Binding-site contacts:
Ligand atom N3A contacts residue ALA24 of chain 3.C at 3.8 Å.
Ligand atom C6B contacts residue TYR128 of chain 3.A at 3.3 Å (hydrophobic).
Ligand atom C5B contacts residue MET224 of chain 3.A at 3.8 Å (hydrophobic).
Ligand atom C3B contacts residue VAL188 of chain 3.A at 3.8 Å (hydrophobic).
Ligand atom C2A contacts residue PHE186 of chain 3.A at 3.3 Å (hydrophobic).
Ligand atom C4B contacts residue PHE186 of chain 3.A at 3.6 Å (hydrophobic).
Ligand atom C2A contacts residue TYR152 of chain 3.A at 3.6 Å (hydrophobic).
Ligand atom C1C contacts residue TYR128 of chain 3.A at 3.7 Å (hydrophobic).
Ligand atom C3B contacts residue TYR152 of chain 3.A at 3.7 Å (hydrophobic).
Ligand atom O1A contacts residue PHE186 of chain 3.A at 3.0 Å.
Ligand atom C4 contacts residue LEU106 of chain 3.A at 3.9 Å (hydrophobic).
Ligand atom C3 contacts residue ASN219 of chain 3.A at 4.0 Å.
Ligand atom C2C contacts residue TYR197 of chain 3.A at 3.7 Å (hydrophobic).
Ligand atom N3A contacts residue PRO174 of chain 3.A at 3.7 Å.
Ligand atom C1C contacts residue LEU106 of chain 3.A at 3.8 Å (hydrophobic).
Ligand atom C4C contacts residue VAL191 of chain 3.A at 3.0 Å (hydrophobic).
Ligand atom C5A contacts residue VAL176 of chain 3.A at 3.6 Å (hydrophobic).
Ligand atom C31 contacts residue ASN219 of chain 3.A at 3.3 Å.
Ligand atom N3A contacts residue TYR152 of chain 3.A at 3.5 Å.
Ligand atom O1B contacts residue TYR128 of chain 3.A at 3.4 Å (h-bond).
Ligand atom C1B contacts residue ILE104 of chain 3.A at 4.0 Å (hydrophobic).
Ligand atom C2B contacts residue VAL188 of chain 3.A at 3.5 Å (hydrophobic).
Ligand atom C1B contacts residue VAL188 of chain 3.A at 3.8 Å (hydrophobic).
Ligand atom C5 contacts residue LEU106 of chain 3.A at 3.8 Å (hydrophobic).
Ligand atom C5C contacts residue VAL191 of chain 3.A at 3.8 Å (hydrophobic).
Ligand atom C5B contacts residue PHE186 of chain 3.A at 3.9 Å (hydrophobic).
Ligand atom C3C contacts residue TYR128 of chain 3.A at 3.4 Å (hydrophobic).
Ligand atom O1B contacts residue ILE104 of chain 3.A at 3.9 Å.
Ligand atom N2 contacts residue LEU106 of chain 3.A at 3.8 Å.
Ligand atom C4B contacts residue TYR152 of chain 3.A at 3.8 Å (hydrophobic).
Ligand atom O1 contacts residue MET221 of chain 3.A at 3.9 Å.
Ligand atom C1B contacts residue TYR128 of chain 3.A at 3.6 Å (hydrophobic).
Ligand atom C6B contacts residue ILE104 of chain 3.A at 3.6 Å (hydrophobic).
Ligand atom C4 contacts residue TYR197 of chain 3.A at 3.8 Å (hydrophobic).
Ligand atom N2 contacts residue ASN219 of chain 3.A at 3.8 Å.
Ligand atom C5A contacts residue PHE186 of chain 3.A at 3.5 Å (hydrophobic).
Ligand atom N3A contacts residue PHE186 of chain 3.A at 4.0 Å.
Ligand atom O1 contacts residue LEU106 of chain 3.A at 3.7 Å.
Ligand atom C4C contacts residue VAL188 of chain 3.A at 3.7 Å (hydrophobic).
Ligand atom C4A contacts residue PRO174 of chain 3.A at 3.1 Å (hydrophobic).

A protein and the small-molecule ligand that binds it are described below.
Small molecule (SMILES): Cc1cc(CCCCCOc2ccc(C3=NCCO3)cc2)on1

Sequence of chain 3.C:
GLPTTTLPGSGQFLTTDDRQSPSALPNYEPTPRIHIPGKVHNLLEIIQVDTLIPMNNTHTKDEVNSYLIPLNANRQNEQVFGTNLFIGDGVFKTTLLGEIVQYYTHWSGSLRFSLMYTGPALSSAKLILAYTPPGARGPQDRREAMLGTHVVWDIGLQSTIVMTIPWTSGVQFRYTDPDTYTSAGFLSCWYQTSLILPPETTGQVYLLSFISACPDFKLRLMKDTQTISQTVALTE

Sequence of chain 3.A:
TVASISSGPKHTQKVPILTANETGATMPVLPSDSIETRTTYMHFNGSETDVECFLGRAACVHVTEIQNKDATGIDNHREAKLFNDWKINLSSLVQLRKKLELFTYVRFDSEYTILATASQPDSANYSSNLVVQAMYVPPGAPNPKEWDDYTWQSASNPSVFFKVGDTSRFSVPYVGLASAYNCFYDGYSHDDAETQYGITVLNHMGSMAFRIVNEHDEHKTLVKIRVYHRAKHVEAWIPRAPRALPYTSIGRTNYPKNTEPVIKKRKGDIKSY